Binding-site contacts:
Ligand atom C5 contacts residue HIS104 of chain 1.A at 3.1 Å.
Ligand atom C2 contacts residue ASN154 of chain 1.B at 2.4 Å.
Ligand atom O7 contacts residue ASN154 of chain 1.B at 3.3 Å (h-bond).
Ligand atom C4 contacts residue ASN154 of chain 1.B at 4.2 Å.
Ligand atom C7 contacts residue ASN154 of chain 1.B at 3.3 Å.
Ligand atom C4 contacts residue HIS104 of chain 1.A at 4.4 Å.
Ligand atom C1 contacts residue HIS104 of chain 1.A at 3.2 Å.
Ligand atom O5 contacts residue HIS104 of chain 1.A at 3.0 Å (h-bond).
Ligand atom C8 contacts residue ASN154 of chain 1.B at 3.4 Å.
Ligand atom C3 contacts residue ASN154 of chain 1.B at 3.8 Å.
Ligand atom C1 contacts residue ASN154 of chain 1.B at 1.4 Å.
Ligand atom C8 contacts residue HIS104 of chain 1.A at 4.0 Å.
Ligand atom N2 contacts residue ASN154 of chain 1.B at 2.9 Å (h-bond).
Ligand atom C6 contacts residue HIS104 of chain 1.A at 3.2 Å.
Ligand atom C5 contacts residue ASN154 of chain 1.B at 3.7 Å.
Ligand atom O5 contacts residue ASN154 of chain 1.B at 2.4 Å (h-bond).

A small-molecule ligand and the protein it binds are described below.
Small molecule (SMILES): CC(=O)N[C@H]1[C@H](O[C@H]2[C@H](O)[C@@H](NC(C)=O)CO[C@@H]2CO[C@@H]2O[C@@H](C)[C@@H](O)[C@@H](O)[C@@H]2O)O[C@H](CO)[C@@H](O)[C@@H]1O

Sequence of chain 1.A:
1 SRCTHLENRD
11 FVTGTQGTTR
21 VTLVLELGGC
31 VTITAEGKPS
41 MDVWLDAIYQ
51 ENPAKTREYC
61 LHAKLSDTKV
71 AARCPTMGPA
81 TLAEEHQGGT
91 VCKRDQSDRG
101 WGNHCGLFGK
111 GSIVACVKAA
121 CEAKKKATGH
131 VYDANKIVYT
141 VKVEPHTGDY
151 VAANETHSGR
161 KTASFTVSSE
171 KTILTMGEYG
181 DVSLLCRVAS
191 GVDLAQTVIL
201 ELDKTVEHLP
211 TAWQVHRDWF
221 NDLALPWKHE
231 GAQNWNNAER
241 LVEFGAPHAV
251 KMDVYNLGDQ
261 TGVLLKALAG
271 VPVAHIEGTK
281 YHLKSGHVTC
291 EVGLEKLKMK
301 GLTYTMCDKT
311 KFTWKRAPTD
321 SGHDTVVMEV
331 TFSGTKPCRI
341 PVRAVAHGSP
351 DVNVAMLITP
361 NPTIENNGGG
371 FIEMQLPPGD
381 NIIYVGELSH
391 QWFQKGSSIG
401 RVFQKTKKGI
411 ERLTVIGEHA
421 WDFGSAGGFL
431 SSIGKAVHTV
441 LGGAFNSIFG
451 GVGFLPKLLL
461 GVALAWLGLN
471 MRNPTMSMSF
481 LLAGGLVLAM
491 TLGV

Sequence of chain 1.B:
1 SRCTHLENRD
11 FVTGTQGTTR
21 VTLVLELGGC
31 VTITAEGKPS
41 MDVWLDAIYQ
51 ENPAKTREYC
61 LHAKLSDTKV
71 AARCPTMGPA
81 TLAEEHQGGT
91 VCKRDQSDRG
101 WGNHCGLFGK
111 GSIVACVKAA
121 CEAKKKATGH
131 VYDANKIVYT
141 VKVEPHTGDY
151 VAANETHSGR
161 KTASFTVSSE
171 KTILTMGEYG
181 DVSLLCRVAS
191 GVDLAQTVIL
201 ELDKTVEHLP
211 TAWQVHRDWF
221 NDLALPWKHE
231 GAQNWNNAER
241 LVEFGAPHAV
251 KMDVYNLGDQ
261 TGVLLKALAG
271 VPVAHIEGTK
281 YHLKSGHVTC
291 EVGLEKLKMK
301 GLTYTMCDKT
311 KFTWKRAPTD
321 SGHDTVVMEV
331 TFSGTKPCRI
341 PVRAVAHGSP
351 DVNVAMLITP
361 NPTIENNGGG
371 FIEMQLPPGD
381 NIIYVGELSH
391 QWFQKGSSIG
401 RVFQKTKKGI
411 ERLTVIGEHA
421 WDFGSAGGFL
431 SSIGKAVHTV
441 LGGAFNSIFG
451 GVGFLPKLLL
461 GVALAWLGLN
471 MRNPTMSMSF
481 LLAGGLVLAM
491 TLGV